Sequence of chain 1.A:
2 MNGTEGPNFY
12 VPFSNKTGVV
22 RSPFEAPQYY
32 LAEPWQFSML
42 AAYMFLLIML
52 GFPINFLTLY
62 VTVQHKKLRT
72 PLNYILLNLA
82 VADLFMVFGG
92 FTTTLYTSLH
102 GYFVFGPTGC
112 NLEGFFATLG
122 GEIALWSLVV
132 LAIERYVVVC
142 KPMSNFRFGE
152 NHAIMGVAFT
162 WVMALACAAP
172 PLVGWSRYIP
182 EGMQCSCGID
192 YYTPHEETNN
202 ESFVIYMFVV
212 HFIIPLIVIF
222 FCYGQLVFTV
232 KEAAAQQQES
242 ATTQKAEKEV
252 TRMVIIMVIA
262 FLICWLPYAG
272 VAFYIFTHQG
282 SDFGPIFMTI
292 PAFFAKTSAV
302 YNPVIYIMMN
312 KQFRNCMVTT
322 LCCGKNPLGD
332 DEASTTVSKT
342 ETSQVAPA

A protein and the small-molecule ligand that binds it are described below.
Small molecule (SMILES): CC(=O)/C=C/C1=C(C)CCCC1(C)C

Binding-site contacts:
Ligand atom C8 contacts residue PHE288 of chain 1.A at 4.3 Å (hydrophobic).
Ligand atom C9 contacts residue PHE288 of chain 1.A at 4.3 Å (hydrophobic).
Ligand atom C16 contacts residue PRO286 of chain 1.A at 3.4 Å (hydrophobic).
Ligand atom C19 contacts residue PHE288 of chain 1.A at 3.4 Å (hydrophobic).
Ligand atom C19 contacts residue HTG1 of chain 1.R at 4.2 Å.
Ligand atom C8 contacts residue ILE287 of chain 1.A at 4.0 Å (hydrophobic).
Ligand atom C6 contacts residue ILE287 of chain 1.A at 4.3 Å (hydrophobic).
Ligand atom C7 contacts residue ILE287 of chain 1.A at 4.4 Å (hydrophobic).
Ligand atom O1 contacts residue ILE287 of chain 1.A at 4.4 Å.
Ligand atom C1 contacts residue ILE287 of chain 1.A at 4.3 Å (hydrophobic).
Ligand atom C16 contacts residue PHE288 of chain 1.A at 3.1 Å (hydrophobic).
Ligand atom C7 contacts residue HTG1 of chain 1.R at 4.0 Å.
Ligand atom C17 contacts residue PHE288 of chain 1.A at 3.9 Å (hydrophobic).
Ligand atom C1 contacts residue PHE288 of chain 1.A at 4.1 Å (hydrophobic).
Ligand atom C16 contacts residue GLY285 of chain 1.A at 3.3 Å.
Ligand atom C17 contacts residue HTG1 of chain 1.R at 3.4 Å.
Ligand atom C2 contacts residue GLY285 of chain 1.A at 3.6 Å.
Ligand atom C16 contacts residue ILE287 of chain 1.A at 2.9 Å (hydrophobic).
Ligand atom C1 contacts residue GLY285 of chain 1.A at 3.8 Å.
Ligand atom O1 contacts residue ILE291 of chain 1.A at 4.4 Å.
Ligand atom C7 contacts residue PHE288 of chain 1.A at 4.2 Å (hydrophobic).
Ligand atom C17 contacts residue PHE284 of chain 1.A at 4.2 Å (hydrophobic).
Ligand atom C17 contacts residue GLY285 of chain 1.A at 3.1 Å.